Sequence of chain 2.A:
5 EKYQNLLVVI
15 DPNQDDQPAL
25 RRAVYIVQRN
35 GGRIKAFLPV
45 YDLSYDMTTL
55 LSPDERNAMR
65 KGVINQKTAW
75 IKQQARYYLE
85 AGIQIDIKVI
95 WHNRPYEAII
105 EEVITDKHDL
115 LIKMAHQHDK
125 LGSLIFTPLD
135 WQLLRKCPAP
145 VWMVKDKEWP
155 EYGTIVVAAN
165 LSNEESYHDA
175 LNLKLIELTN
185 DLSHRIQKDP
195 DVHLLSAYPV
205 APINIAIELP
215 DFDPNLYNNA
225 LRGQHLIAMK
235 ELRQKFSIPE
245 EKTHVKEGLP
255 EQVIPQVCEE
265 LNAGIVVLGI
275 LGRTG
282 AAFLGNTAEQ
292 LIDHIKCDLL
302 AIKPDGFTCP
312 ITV

Binding-site contacts:
Ligand atom O4' contacts residue TYR81 of chain 2.A at 3.4 Å.
Ligand atom OBQ contacts residue ASP19 of chain 2.A at 3.9 Å.
Ligand atom OBQ contacts residue GLN78 of chain 2.A at 3.7 Å.
Ligand atom CBW contacts residue TRP146 of chain 2.A at 3.8 Å (hydrophobic).
Ligand atom C4' contacts residue TYR81 of chain 2.A at 3.5 Å (hydrophobic).
Ligand atom OAV contacts residue TYR82 of chain 2.A at 3.5 Å.
Ligand atom OAY contacts residue ARG25 of chain 2.A at 3.4 Å.
Ligand atom PAU contacts residue TYR82 of chain 2.A at 3.5 Å.
Ligand atom OBQ contacts residue GLN21 of chain 2.A at 2.8 Å (h-bond).
Ligand atom C5' contacts residue TYR81 of chain 2.A at 3.9 Å (hydrophobic).
Ligand atom CBI contacts residue TYR29 of chain 2.A at 3.3 Å (hydrophobic).
Ligand atom CBN contacts residue ASP20 of chain 2.A at 3.5 Å.
Ligand atom CBS contacts residue TYR29 of chain 2.A at 3.8 Å (hydrophobic).
Ligand atom C5' contacts residue TYR82 of chain 2.A at 3.7 Å (hydrophobic).
Ligand atom OAW contacts residue ARG25 of chain 2.A at 3.1 Å (salt-bridge).
Ligand atom OAR contacts residue TYR29 of chain 2.A at 3.5 Å.
Ligand atom CBP contacts residue ARG25 of chain 2.A at 3.7 Å.
Ligand atom CBL contacts residue TRP153 of chain 2.A at 3.7 Å (hydrophobic).
Ligand atom NBM contacts residue GLN78 of chain 2.A at 3.0 Å (h-bond).
Ligand atom O1 contacts residue ARG25 of chain 2.A at 3.7 Å.
Ligand atom CBR contacts residue ARG26 of chain 2.A at 3.9 Å.
Ligand atom NAX contacts residue GLN78 of chain 2.A at 3.5 Å (h-bond).
Ligand atom CBP contacts residue TYR82 of chain 2.A at 3.2 Å (hydrophobic).
Ligand atom CBO contacts residue ARG25 of chain 2.A at 3.8 Å.
Ligand atom CBP contacts residue GLN78 of chain 2.A at 3.8 Å.
Ligand atom CBO contacts residue TYR82 of chain 2.A at 3.4 Å (hydrophobic).
Ligand atom OBQ contacts residue ASP20 of chain 2.A at 3.6 Å.
Ligand atom CBO contacts residue GLN78 of chain 2.A at 3.8 Å.
Ligand atom CBK contacts residue GLN78 of chain 2.A at 3.1 Å.
Ligand atom CBV contacts residue GLN191 of chain 2.A at 3.8 Å.
Ligand atom CBO contacts residue ASP20 of chain 2.A at 3.7 Å.
Ligand atom NBM contacts residue ASP20 of chain 2.A at 3.9 Å.
Ligand atom CBN contacts residue GLN78 of chain 2.A at 3.4 Å.
Ligand atom CBN contacts residue GLN21 of chain 2.A at 3.8 Å.
Ligand atom CBV contacts residue TRP153 of chain 2.A at 3.7 Å (hydrophobic).
Ligand atom O5' contacts residue TYR82 of chain 2.A at 3.3 Å (h-bond).
Ligand atom OAS contacts residue ARG25 of chain 2.A at 2.9 Å (salt-bridge).
Ligand atom OAW contacts residue TYR82 of chain 2.A at 2.7 Å (h-bond).
Ligand atom OBT contacts residue GLN78 of chain 2.A at 3.5 Å (h-bond).
Ligand atom CBS contacts residue TRP153 of chain 2.A at 3.7 Å (hydrophobic).

This small molecule binds to this protein.
Small molecule (SMILES): CCCCCCCCCCC[C@@H](O)CC(=O)O[C@H]1[C@H](O)[C@@H](CO)O[C@H](O[P](=O)(O)O[P](=O)(O)OC[C@H]2O[C@@H](n3ccc(=O)[nH]c3=O)[C@H](O)[C@@H]2O)[C@@H]1NC(C)=O